Binding-site contacts:
Ligand atom C6 contacts residue ARG103 of chain 1.B at 4.0 Å.
Ligand atom O3 contacts residue THR2 of chain 1.B at 4.4 Å.
Ligand atom C5 contacts residue ARG103 of chain 1.B at 4.2 Å.
Ligand atom C2 contacts residue ASN189 of chain 1.A at 2.4 Å.
Ligand atom O7 contacts residue ASP194 of chain 1.A at 3.4 Å (salt-bridge).
Ligand atom C1 contacts residue ARG103 of chain 1.B at 4.1 Å.
Ligand atom C7 contacts residue ASP194 of chain 1.A at 3.7 Å.
Ligand atom C5 contacts residue ASP194 of chain 1.A at 4.3 Å.
Ligand atom O6 contacts residue ARG103 of chain 1.B at 3.0 Å (salt-bridge).
Ligand atom N2 contacts residue ASN189 of chain 1.A at 2.8 Å (h-bond).
Ligand atom O5 contacts residue ASP194 of chain 1.A at 4.1 Å.
Ligand atom C2 contacts residue ARG103 of chain 1.B at 4.3 Å.
Ligand atom C3 contacts residue ASN189 of chain 1.A at 3.8 Å.
Ligand atom C5 contacts residue ASN189 of chain 1.A at 3.7 Å.
Ligand atom O3 contacts residue ASP101 of chain 1.B at 4.4 Å.
Ligand atom C4 contacts residue ASN189 of chain 1.A at 4.3 Å.
Ligand atom C8 contacts residue SER191 of chain 1.A at 3.7 Å.
Ligand atom O7 contacts residue ASN189 of chain 1.A at 4.3 Å.
Ligand atom C8 contacts residue ASN189 of chain 1.A at 3.8 Å.
Ligand atom O5 contacts residue ARG103 of chain 1.B at 3.3 Å (salt-bridge).
Ligand atom C8 contacts residue ASP194 of chain 1.A at 3.2 Å.
Ligand atom C6 contacts residue ASP194 of chain 1.A at 3.4 Å.
Ligand atom O5 contacts residue ASN189 of chain 1.A at 2.4 Å (h-bond).
Ligand atom C7 contacts residue ASN189 of chain 1.A at 3.4 Å.
Ligand atom O6 contacts residue ASP194 of chain 1.A at 3.4 Å.
Ligand atom O7 contacts residue THR193 of chain 1.A at 4.3 Å.
Ligand atom C1 contacts residue ASN189 of chain 1.A at 1.4 Å.

The protein below binds the small molecule below.
Small molecule (SMILES): CC(=O)N[C@H]1[C@H](O[C@H]2[C@H](O)[C@@H](NC(C)=O)CO[C@@H]2CO)O[C@H](CO)[C@@H](O[C@@H]2O[C@H](CO)[C@@H](O)[C@H](O)[C@@H]2O)[C@@H]1O

Sequence of chain 1.B:
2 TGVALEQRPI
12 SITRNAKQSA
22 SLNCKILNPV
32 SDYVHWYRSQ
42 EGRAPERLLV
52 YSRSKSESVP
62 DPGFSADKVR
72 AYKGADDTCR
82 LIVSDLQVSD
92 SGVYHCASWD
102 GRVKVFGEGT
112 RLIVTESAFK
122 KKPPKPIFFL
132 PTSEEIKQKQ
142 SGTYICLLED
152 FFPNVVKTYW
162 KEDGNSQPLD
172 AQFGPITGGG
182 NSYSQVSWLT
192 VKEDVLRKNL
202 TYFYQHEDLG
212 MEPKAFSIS

Sequence of chain 1.A:
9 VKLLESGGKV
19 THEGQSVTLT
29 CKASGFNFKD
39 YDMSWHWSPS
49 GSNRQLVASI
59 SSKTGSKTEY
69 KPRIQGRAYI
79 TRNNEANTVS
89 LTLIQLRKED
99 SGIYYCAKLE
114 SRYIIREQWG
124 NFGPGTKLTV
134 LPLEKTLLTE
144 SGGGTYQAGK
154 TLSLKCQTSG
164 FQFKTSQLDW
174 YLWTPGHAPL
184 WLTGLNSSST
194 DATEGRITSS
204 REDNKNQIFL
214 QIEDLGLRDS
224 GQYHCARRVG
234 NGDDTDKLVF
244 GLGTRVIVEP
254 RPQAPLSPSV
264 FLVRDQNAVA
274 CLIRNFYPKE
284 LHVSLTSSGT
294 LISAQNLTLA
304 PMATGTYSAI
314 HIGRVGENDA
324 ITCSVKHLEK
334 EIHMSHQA